This protein binds this small molecule.
Small molecule (SMILES): Nc1ncnc2c1ncn2[C@@H]1O[C@H](COP(=O)(O)OP(=O)(O)OP(O)(O)=S)[C@@H](O)[C@H]1O

Binding-site contacts:
Ligand atom N6 contacts residue ARG183 of chain 1.G at 3.7 Å.
Ligand atom O3A contacts residue GLY209 of chain 1.G at 3.7 Å.
Ligand atom S1G contacts residue ARG332 of chain 1.A at 2.9 Å (salt-bridge).
Ligand atom PA contacts residue THR213 of chain 1.G at 3.7 Å.
Ligand atom PA contacts residue LYS212 of chain 1.G at 3.8 Å.
Ligand atom C2 contacts residue ILE350 of chain 1.G at 3.6 Å (hydrophobic).
Ligand atom O1A contacts residue THR213 of chain 1.G at 3.7 Å.
Ligand atom PB contacts residue LYS212 of chain 1.G at 3.8 Å.
Ligand atom N6 contacts residue ILE350 of chain 1.G at 3.5 Å.
Ligand atom O3A contacts residue GLY211 of chain 1.G at 3.8 Å.
Ligand atom O1B contacts residue LYS212 of chain 1.G at 3.5 Å.
Ligand atom N1 contacts residue ILE350 of chain 1.G at 3.7 Å.
Ligand atom O3G contacts residue GLU279 of chain 1.G at 3.3 Å (salt-bridge).
Ligand atom O2B contacts residue LYS212 of chain 1.G at 3.0 Å (salt-bridge).
Ligand atom O2G contacts residue THR213 of chain 1.G at 3.3 Å (h-bond).
Ligand atom C2 contacts residue LEU354 of chain 1.G at 3.7 Å (hydrophobic).
Ligand atom C5' contacts residue THR213 of chain 1.G at 3.8 Å.
Ligand atom C5 contacts residue ALA214 of chain 1.G at 3.7 Å (hydrophobic).
Ligand atom S1G contacts residue ARG333 of chain 1.A at 3.1 Å (salt-bridge).
Ligand atom C5' contacts residue GLY211 of chain 1.G at 3.9 Å.
Ligand atom N9 contacts residue ALA214 of chain 1.G at 3.9 Å.
Ligand atom O3A contacts residue LYS212 of chain 1.G at 3.9 Å.
Ligand atom PA contacts residue ARG332 of chain 1.A at 3.9 Å.
Ligand atom O3B contacts residue ARG332 of chain 1.A at 2.9 Å (salt-bridge).
Ligand atom N7 contacts residue ALA214 of chain 1.G at 3.5 Å.
Ligand atom PG contacts residue ARG332 of chain 1.A at 3.4 Å.
Ligand atom O2A contacts residue LYS212 of chain 1.G at 3.0 Å (salt-bridge).
Ligand atom O2B contacts residue GLY209 of chain 1.G at 2.8 Å (h-bond).
Ligand atom O1A contacts residue ARG332 of chain 1.A at 2.7 Å (salt-bridge).
Ligand atom PB contacts residue GLY209 of chain 1.G at 3.8 Å.
Ligand atom O2G contacts residue ARG332 of chain 1.A at 3.9 Å.
Ligand atom C8 contacts residue PRO388 of chain 1.G at 3.9 Å (hydrophobic).
Ligand atom O2' contacts residue ASP178 of chain 1.G at 3.9 Å.
Ligand atom C6 contacts residue ILE350 of chain 1.G at 3.6 Å (hydrophobic).
Ligand atom O2A contacts residue THR213 of chain 1.G at 2.6 Å (h-bond).
Ligand atom O5' contacts residue LYS212 of chain 1.G at 3.8 Å.
Ligand atom C8 contacts residue GLY211 of chain 1.G at 3.6 Å.
Ligand atom O2B contacts residue PRO208 of chain 1.G at 3.3 Å.
Ligand atom O5' contacts residue GLY211 of chain 1.G at 3.3 Å.
Ligand atom C8 contacts residue ALA214 of chain 1.G at 3.6 Å (hydrophobic).

Sequence of chain 1.G:
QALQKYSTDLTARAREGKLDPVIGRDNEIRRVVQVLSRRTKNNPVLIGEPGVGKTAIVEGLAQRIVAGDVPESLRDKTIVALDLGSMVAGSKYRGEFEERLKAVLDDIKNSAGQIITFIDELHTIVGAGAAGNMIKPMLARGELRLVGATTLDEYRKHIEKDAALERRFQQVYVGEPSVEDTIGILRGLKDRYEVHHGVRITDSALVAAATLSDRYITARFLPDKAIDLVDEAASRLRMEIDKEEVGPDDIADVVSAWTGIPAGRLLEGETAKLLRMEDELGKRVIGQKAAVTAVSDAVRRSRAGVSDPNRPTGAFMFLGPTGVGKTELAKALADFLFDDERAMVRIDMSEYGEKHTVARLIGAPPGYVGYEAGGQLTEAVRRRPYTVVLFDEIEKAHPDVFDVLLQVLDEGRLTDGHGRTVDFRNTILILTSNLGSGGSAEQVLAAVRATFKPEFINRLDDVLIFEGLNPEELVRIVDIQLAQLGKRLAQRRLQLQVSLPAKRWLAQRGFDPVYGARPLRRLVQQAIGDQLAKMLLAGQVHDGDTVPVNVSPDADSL

Sequence of chain 1.A:
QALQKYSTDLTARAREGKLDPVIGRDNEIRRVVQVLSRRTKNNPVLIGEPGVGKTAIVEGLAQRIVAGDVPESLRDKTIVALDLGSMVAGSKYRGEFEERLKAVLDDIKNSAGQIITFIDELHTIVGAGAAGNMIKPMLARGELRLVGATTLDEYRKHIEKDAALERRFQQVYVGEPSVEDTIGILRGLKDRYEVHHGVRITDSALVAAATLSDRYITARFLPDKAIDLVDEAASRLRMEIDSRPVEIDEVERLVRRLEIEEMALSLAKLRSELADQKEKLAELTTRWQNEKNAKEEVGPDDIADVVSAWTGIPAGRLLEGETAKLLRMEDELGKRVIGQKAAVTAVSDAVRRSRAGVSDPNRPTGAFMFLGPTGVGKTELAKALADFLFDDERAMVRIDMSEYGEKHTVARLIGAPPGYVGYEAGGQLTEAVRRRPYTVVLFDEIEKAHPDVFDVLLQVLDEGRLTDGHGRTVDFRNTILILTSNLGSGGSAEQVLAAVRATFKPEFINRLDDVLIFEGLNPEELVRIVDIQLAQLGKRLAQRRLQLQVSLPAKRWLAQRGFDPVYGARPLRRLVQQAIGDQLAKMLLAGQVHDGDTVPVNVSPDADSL